Sequence of chain 1.B:
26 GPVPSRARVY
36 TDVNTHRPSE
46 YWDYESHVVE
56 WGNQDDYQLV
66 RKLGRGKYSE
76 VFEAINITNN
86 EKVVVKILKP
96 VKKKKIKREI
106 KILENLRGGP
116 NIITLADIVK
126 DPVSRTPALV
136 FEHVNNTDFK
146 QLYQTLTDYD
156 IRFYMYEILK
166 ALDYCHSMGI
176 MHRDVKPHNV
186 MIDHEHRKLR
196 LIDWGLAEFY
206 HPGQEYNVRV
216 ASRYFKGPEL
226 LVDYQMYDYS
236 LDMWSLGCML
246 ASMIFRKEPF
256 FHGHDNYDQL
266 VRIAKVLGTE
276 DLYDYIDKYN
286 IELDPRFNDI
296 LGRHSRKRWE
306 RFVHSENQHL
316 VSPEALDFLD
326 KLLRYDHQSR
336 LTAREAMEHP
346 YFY

The protein below binds the small molecule below.
Small molecule (SMILES): C[NH2+]Cc1ccc(-c2ccccc2)c(Cl)c1

Binding-site contacts:
Ligand atom C12 contacts residue TYR159 of chain 1.B at 3.5 Å (hydrophobic).
Ligand atom C13 contacts residue TYR159 of chain 1.B at 4.0 Å (hydrophobic).
Ligand atom C10 contacts residue MET248 of chain 1.B at 3.6 Å (hydrophobic).
Ligand atom C7 contacts residue ILE187 of chain 1.B at 3.9 Å (hydrophobic).
Ligand atom C5 contacts residue ILE187 of chain 1.B at 3.8 Å (hydrophobic).
Ligand atom CL contacts residue VAL185 of chain 1.B at 3.3 Å.
Ligand atom C12 contacts residue ILE156 of chain 1.B at 4.0 Å (hydrophobic).
Ligand atom C3 contacts residue LEU147 of chain 1.B at 3.6 Å (hydrophobic).
Ligand atom C9 contacts residue MET248 of chain 1.B at 3.7 Å (hydrophobic).
Ligand atom C contacts residue VAL185 of chain 1.B at 3.4 Å (hydrophobic).
Ligand atom C13 contacts residue LEU151 of chain 1.B at 3.4 Å (hydrophobic).
Ligand atom C9 contacts residue MET244 of chain 1.B at 3.7 Å (hydrophobic).
Ligand atom C2 contacts residue LEU147 of chain 1.B at 4.1 Å (hydrophobic).
Ligand atom N contacts residue PRO182 of chain 1.B at 3.2 Å (h-bond).
Ligand atom C11 contacts residue MET160 of chain 1.B at 4.1 Å (hydrophobic).
Ligand atom C11 contacts residue TYR159 of chain 1.B at 4.0 Å (hydrophobic).
Ligand atom N contacts residue VAL185 of chain 1.B at 2.9 Å (h-bond).
Ligand atom C4 contacts residue PHE144 of chain 1.B at 4.1 Å (hydrophobic).
Ligand atom C11 contacts residue ILE156 of chain 1.B at 3.9 Å (hydrophobic).
Ligand atom C contacts residue ASN141 of chain 1.B at 2.9 Å.
Ligand atom C12 contacts residue LEU151 of chain 1.B at 3.7 Å (hydrophobic).
Ligand atom CL contacts residue ILE163 of chain 1.B at 3.8 Å.
Ligand atom C11 contacts residue MET248 of chain 1.B at 4.0 Å (hydrophobic).
Ligand atom C1 contacts residue VAL185 of chain 1.B at 4.1 Å (hydrophobic).
Ligand atom C7 contacts residue PRO182 of chain 1.B at 3.4 Å (hydrophobic).
Ligand atom CL contacts residue MET244 of chain 1.B at 3.5 Å.
Ligand atom C13 contacts residue ILE187 of chain 1.B at 4.0 Å (hydrophobic).
Ligand atom N contacts residue ASN141 of chain 1.B at 4.0 Å.
Ligand atom C contacts residue THR142 of chain 1.B at 3.2 Å.
Ligand atom C4 contacts residue LEU147 of chain 1.B at 3.8 Å (hydrophobic).
Ligand atom C1 contacts residue PHE144 of chain 1.B at 3.6 Å (hydrophobic).
Ligand atom C2 contacts residue PHE144 of chain 1.B at 3.7 Å (hydrophobic).
Ligand atom C3 contacts residue PHE144 of chain 1.B at 3.1 Å (hydrophobic).
Ligand atom C6 contacts residue ILE187 of chain 1.B at 3.4 Å (hydrophobic).
Ligand atom CL contacts residue ILE187 of chain 1.B at 3.5 Å.
Ligand atom C7 contacts residue VAL185 of chain 1.B at 3.6 Å (hydrophobic).
Ligand atom C2 contacts residue PRO182 of chain 1.B at 3.8 Å (hydrophobic).
Ligand atom C1 contacts residue PRO182 of chain 1.B at 3.5 Å (hydrophobic).
Ligand atom C contacts residue ILE187 of chain 1.B at 4.0 Å (hydrophobic).
Ligand atom C10 contacts residue MET160 of chain 1.B at 4.2 Å (hydrophobic).